Binding-site contacts:
Ligand atom C4 contacts residue ASN109 of chain 1.C at 4.4 Å.
Ligand atom C5 contacts residue SER111 of chain 1.C at 4.0 Å.
Ligand atom O7 contacts residue ASN109 of chain 1.C at 4.0 Å.
Ligand atom C2 contacts residue ASN109 of chain 1.C at 2.5 Å.
Ligand atom C1 contacts residue TYR161 of chain 1.C at 4.1 Å (hydrophobic).
Ligand atom O6 contacts residue HIS112 of chain 1.C at 3.9 Å.
Ligand atom C5 contacts residue ASN109 of chain 1.C at 3.8 Å.
Ligand atom C7 contacts residue ASN109 of chain 1.C at 3.7 Å.
Ligand atom C2 contacts residue TYR161 of chain 1.C at 4.1 Å (hydrophobic).
Ligand atom N2 contacts residue TYR161 of chain 1.C at 3.1 Å (h-bond).
Ligand atom C8 contacts residue SER53 of chain 1.C at 3.5 Å.
Ligand atom C8 contacts residue ASN56 of chain 1.C at 4.4 Å.
Ligand atom O5 contacts residue SER111 of chain 1.C at 3.7 Å.
Ligand atom N2 contacts residue ASN109 of chain 1.C at 3.0 Å (h-bond).
Ligand atom O7 contacts residue LYS58 of chain 1.C at 4.3 Å.
Ligand atom C3 contacts residue ASN109 of chain 1.C at 3.9 Å.
Ligand atom C7 contacts residue TYR161 of chain 1.C at 3.9 Å (hydrophobic).
Ligand atom C6 contacts residue SER111 of chain 1.C at 3.9 Å.
Ligand atom C6 contacts residue HIS112 of chain 1.C at 4.0 Å.
Ligand atom O5 contacts residue ASN109 of chain 1.C at 2.4 Å (h-bond).
Ligand atom C3 contacts residue TYR161 of chain 1.C at 4.4 Å (hydrophobic).
Ligand atom C8 contacts residue TYR161 of chain 1.C at 3.7 Å (hydrophobic).
Ligand atom O5 contacts residue HIS112 of chain 1.C at 3.8 Å.
Ligand atom C1 contacts residue SER111 of chain 1.C at 3.6 Å.
Ligand atom C1 contacts residue ASN109 of chain 1.C at 1.5 Å.
Ligand atom C8 contacts residue ILE55 of chain 1.C at 3.5 Å (hydrophobic).
Ligand atom C8 contacts residue GLN107 of chain 1.C at 3.8 Å.

Sequence of chain 1.C:
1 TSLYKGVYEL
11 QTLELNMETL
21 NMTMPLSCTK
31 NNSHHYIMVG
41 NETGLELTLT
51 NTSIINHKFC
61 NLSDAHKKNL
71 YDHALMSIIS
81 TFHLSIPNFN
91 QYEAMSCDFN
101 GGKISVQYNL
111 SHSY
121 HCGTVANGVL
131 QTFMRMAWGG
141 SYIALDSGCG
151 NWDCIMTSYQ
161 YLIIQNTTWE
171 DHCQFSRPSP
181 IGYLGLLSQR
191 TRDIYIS

A small-molecule ligand and the protein it binds are described below.
Small molecule (SMILES): CC(=O)N[C@H]1[C@H](O[C@H]2[C@H](O)[C@@H](NC(C)=O)CO[C@@H]2CO)O[C@H](CO)[C@@H](O)[C@@H]1O